The small molecule below binds the protein below.
Small molecule (SMILES): CC(=O)N[C@H]1[C@H](O[C@H]2[C@H](O)[C@@H](NC(C)=O)CO[C@@H]2CO)O[C@H](CO)[C@@H](O)[C@@H]1O

Binding-site contacts:
Ligand atom N2 contacts residue ASN1134 of chain 1.D at 3.0 Å (h-bond).
Ligand atom C1 contacts residue ASN1134 of chain 1.D at 1.5 Å.
Ligand atom C5 contacts residue ASN1134 of chain 1.D at 3.8 Å.
Ligand atom O7 contacts residue ASN1134 of chain 1.D at 3.4 Å (h-bond).
Ligand atom C7 contacts residue ASN1134 of chain 1.D at 3.4 Å.
Ligand atom O5 contacts residue ASN1134 of chain 1.D at 2.4 Å (h-bond).
Ligand atom C3 contacts residue ASN1134 of chain 1.D at 3.9 Å.
Ligand atom C2 contacts residue ASN1134 of chain 1.D at 2.5 Å.
Ligand atom C4 contacts residue ASN1134 of chain 1.D at 4.3 Å.
Ligand atom C8 contacts residue ASN1134 of chain 1.D at 3.8 Å.

Sequence of chain 1.D:
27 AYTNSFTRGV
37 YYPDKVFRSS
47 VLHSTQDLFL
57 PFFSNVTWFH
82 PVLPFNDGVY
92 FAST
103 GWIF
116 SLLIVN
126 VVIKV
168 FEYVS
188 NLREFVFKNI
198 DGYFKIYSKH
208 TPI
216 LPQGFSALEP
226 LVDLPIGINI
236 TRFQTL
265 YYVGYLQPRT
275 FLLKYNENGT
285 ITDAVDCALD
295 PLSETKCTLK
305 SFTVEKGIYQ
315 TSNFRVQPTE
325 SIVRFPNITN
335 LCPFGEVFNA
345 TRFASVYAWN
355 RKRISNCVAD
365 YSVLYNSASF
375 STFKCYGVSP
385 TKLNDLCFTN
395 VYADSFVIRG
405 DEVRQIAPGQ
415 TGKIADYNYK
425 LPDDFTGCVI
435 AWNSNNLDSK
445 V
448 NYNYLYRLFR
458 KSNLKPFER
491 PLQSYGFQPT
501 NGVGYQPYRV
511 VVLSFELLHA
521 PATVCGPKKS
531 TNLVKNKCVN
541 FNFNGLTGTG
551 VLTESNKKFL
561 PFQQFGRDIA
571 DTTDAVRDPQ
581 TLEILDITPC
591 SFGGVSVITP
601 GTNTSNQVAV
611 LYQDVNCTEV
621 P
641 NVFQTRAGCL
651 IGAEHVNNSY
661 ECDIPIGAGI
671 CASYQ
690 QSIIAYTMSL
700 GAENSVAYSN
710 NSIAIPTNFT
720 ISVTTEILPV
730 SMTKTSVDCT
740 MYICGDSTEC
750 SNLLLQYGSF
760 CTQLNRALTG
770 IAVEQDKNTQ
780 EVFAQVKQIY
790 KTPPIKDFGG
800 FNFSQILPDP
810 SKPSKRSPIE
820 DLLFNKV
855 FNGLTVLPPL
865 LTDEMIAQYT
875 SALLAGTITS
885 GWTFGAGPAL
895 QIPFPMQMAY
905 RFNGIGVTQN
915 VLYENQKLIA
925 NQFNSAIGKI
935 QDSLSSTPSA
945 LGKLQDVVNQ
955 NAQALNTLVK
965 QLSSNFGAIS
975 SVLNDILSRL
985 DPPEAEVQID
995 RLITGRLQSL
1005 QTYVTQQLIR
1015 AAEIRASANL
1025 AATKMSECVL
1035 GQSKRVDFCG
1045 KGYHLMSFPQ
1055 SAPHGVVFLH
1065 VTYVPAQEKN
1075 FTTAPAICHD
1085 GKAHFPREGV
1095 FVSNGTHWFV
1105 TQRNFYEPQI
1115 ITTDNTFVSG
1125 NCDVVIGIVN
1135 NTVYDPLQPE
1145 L